Sequence of chain 2.A:
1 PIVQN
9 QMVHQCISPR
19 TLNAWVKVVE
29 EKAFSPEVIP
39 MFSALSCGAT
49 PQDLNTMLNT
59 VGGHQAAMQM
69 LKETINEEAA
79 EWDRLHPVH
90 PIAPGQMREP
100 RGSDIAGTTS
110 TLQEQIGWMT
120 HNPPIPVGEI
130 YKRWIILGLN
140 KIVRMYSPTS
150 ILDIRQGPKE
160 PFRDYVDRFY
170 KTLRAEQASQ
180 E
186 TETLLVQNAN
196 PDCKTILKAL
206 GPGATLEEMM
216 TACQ

Binding-site contacts:
Ligand atom C27 contacts residue ARG173 of chain 6.A at 3.6 Å.
Ligand atom C17 contacts residue THR107 of chain 2.A at 3.4 Å.
Ligand atom N3 contacts residue GLN63 of chain 2.A at 2.8 Å (h-bond).
Ligand atom C25 contacts residue SER178 of chain 6.A at 3.7 Å.
Ligand atom C32 contacts residue GLN63 of chain 2.A at 3.5 Å.
Ligand atom C22 contacts residue ALA105 of chain 2.A at 3.7 Å (hydrophobic).
Ligand atom C30 contacts residue GLN176 of chain 6.A at 3.7 Å.
Ligand atom C22 contacts residue TYR130 of chain 2.A at 3.5 Å (hydrophobic).
Ligand atom C31 contacts residue LYS70 of chain 2.A at 3.7 Å.
Ligand atom C21 contacts residue TYR130 of chain 2.A at 3.6 Å (hydrophobic).
Ligand atom C31 contacts residue GLN179 of chain 6.A at 3.7 Å.
Ligand atom C23 contacts residue LYS70 of chain 2.A at 3.5 Å.
Ligand atom C23 contacts residue ASN57 of chain 2.A at 3.6 Å.
Ligand atom C28 contacts residue ARG173 of chain 6.A at 3.5 Å.
Ligand atom C6 contacts residue ASN57 of chain 2.A at 3.5 Å.
Ligand atom C10 contacts residue MET66 of chain 2.A at 3.3 Å (hydrophobic).
Ligand atom C31 contacts residue SER178 of chain 6.A at 3.5 Å.
Ligand atom C16 contacts residue THR107 of chain 2.A at 3.5 Å.
Ligand atom C8 contacts residue LEU56 of chain 2.A at 3.5 Å (hydrophobic).
Ligand atom C29 contacts residue ARG173 of chain 6.A at 3.8 Å.
Ligand atom O14 contacts residue ASN57 of chain 2.A at 3.0 Å (h-bond).
Ligand atom C2 contacts residue GLN63 of chain 2.A at 3.5 Å.
Ligand atom C25 contacts residue ASN57 of chain 2.A at 3.5 Å.
Ligand atom N3 contacts residue ARG173 of chain 6.A at 3.6 Å.
Ligand atom C11 contacts residue LYS70 of chain 2.A at 3.8 Å.
Ligand atom C16 contacts residue ASN53 of chain 2.A at 3.6 Å.
Ligand atom C26 contacts residue LYS70 of chain 2.A at 3.3 Å.
Ligand atom C2 contacts residue ARG173 of chain 6.A at 3.7 Å.
Ligand atom C27 contacts residue LYS70 of chain 2.A at 3.6 Å.
Ligand atom C22 contacts residue ASN53 of chain 2.A at 3.6 Å.
Ligand atom C6 contacts residue ASN53 of chain 2.A at 3.6 Å.
Ligand atom C1 contacts residue LYS70 of chain 2.A at 3.4 Å.
Ligand atom C8 contacts residue ASN57 of chain 2.A at 3.5 Å.
Ligand atom C22 contacts residue THR107 of chain 2.A at 3.6 Å.
Ligand atom C5 contacts residue ASN57 of chain 2.A at 3.7 Å.
Ligand atom C18 contacts residue THR107 of chain 2.A at 3.5 Å.
Ligand atom C2 contacts residue LYS70 of chain 2.A at 3.8 Å.
Ligand atom N4 contacts residue ASN57 of chain 2.A at 2.7 Å (h-bond).
Ligand atom O24 contacts residue LYS70 of chain 2.A at 2.9 Å (salt-bridge).
Ligand atom C32 contacts residue ARG173 of chain 6.A at 3.7 Å.

Sequence of chain 6.A:
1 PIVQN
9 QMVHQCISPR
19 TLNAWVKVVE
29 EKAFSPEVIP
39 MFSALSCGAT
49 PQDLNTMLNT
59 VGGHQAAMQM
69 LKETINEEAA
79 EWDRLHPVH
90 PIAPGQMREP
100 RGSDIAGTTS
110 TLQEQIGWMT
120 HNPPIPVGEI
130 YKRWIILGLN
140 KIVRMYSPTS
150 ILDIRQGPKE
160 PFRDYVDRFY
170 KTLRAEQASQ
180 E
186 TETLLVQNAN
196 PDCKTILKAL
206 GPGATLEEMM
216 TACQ

A protein and the small-molecule ligand that binds it are described below.
Small molecule (SMILES): Cc1[nH]c2ccccc2c1CC(=O)N[C@@H](Cc1ccccc1)C(=O)N(C)c1ccccc1